A protein and the small-molecule ligand that binds it are described below.
Small molecule (SMILES): COCCCNc1nc(C(C)(C)C)ncc1C(=O)N(CC(C)C)[C@@H]1CNC[C@H](C(=O)N2CCOCC2)C1

Sequence of chain 1.B:
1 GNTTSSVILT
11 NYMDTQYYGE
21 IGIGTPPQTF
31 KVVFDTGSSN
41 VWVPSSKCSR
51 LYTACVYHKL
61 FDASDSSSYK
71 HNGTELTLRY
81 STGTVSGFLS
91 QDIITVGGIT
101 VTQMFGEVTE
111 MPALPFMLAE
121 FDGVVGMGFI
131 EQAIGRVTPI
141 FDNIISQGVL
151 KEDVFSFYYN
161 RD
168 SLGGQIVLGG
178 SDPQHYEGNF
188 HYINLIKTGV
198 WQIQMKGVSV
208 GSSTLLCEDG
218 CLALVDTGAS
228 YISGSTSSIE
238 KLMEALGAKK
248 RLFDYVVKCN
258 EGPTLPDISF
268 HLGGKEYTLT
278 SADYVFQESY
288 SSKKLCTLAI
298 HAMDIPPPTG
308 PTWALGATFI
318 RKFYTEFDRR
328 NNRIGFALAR

Binding-site contacts:
Ligand atom N30 contacts residue SER81 of chain 1.B at 3.6 Å (h-bond).
Ligand atom O14 contacts residue GLY225 of chain 1.B at 3.2 Å (h-bond).
Ligand atom O14 contacts residue ALA226 of chain 1.B at 3.6 Å.
Ligand atom C5 contacts residue GLY225 of chain 1.B at 3.3 Å.
Ligand atom O29 contacts residue SER81 of chain 1.B at 2.8 Å (h-bond).
Ligand atom O33 contacts residue ILE302 of chain 1.B at 3.5 Å.
Ligand atom C31 contacts residue LEU221 of chain 1.B at 3.7 Å (hydrophobic).
Ligand atom C4 contacts residue GLY225 of chain 1.B at 3.5 Å.
Ligand atom C24 contacts residue ASP223 of chain 1.B at 3.3 Å.
Ligand atom O33 contacts residue THR306 of chain 1.B at 3.5 Å.
Ligand atom N23 contacts residue ASP223 of chain 1.B at 2.6 Å (salt-bridge).
Ligand atom C1 contacts residue THR224 of chain 1.B at 2.9 Å.
Ligand atom C5 contacts residue PHE121 of chain 1.B at 3.6 Å (hydrophobic).
Ligand atom C13 contacts residue GLY225 of chain 1.B at 3.4 Å.
Ligand atom C4 contacts residue THR15 of chain 1.B at 3.3 Å.
Ligand atom C22 contacts residue ASP35 of chain 1.B at 3.1 Å.
Ligand atom O2 contacts residue THR15 of chain 1.B at 3.7 Å.
Ligand atom N6 contacts residue GLY225 of chain 1.B at 2.8 Å (h-bond).
Ligand atom N10 contacts residue THR82 of chain 1.B at 3.6 Å.
Ligand atom C22 contacts residue ASP223 of chain 1.B at 3.6 Å.
Ligand atom C1 contacts residue TYR159 of chain 1.B at 3.6 Å (hydrophobic).
Ligand atom N15 contacts residue GLY225 of chain 1.B at 3.7 Å.
Ligand atom C25 contacts residue ASP223 of chain 1.B at 3.6 Å.
Ligand atom C4 contacts residue GLN16 of chain 1.B at 3.7 Å.
Ligand atom C32 contacts residue LEU221 of chain 1.B at 3.4 Å (hydrophobic).
Ligand atom C3 contacts residue GLY225 of chain 1.B at 3.2 Å.
Ligand atom C22 contacts residue GLY225 of chain 1.B at 3.5 Å.
Ligand atom C18 contacts residue VAL124 of chain 1.B at 3.6 Å (hydrophobic).
Ligand atom C37 contacts residue LEU118 of chain 1.B at 3.6 Å (hydrophobic).
Ligand atom C28 contacts residue SER81 of chain 1.B at 3.2 Å.
Ligand atom C31 contacts residue GLY37 of chain 1.B at 3.6 Å.
Ligand atom O29 contacts residue TYR80 of chain 1.B at 3.3 Å.
Ligand atom O2 contacts residue GLN16 of chain 1.B at 3.4 Å.
Ligand atom C11 contacts residue THR82 of chain 1.B at 3.4 Å.
Ligand atom O2 contacts residue TYR17 of chain 1.B at 3.0 Å (h-bond).
Ligand atom C24 contacts residue ASP35 of chain 1.B at 3.5 Å.
Ligand atom N23 contacts residue ASP35 of chain 1.B at 2.7 Å (salt-bridge).
Ligand atom C38 contacts residue GLN16 of chain 1.B at 3.6 Å.
Ligand atom C24 contacts residue GLY37 of chain 1.B at 3.4 Å.
Ligand atom C39 contacts residue PRO115 of chain 1.B at 3.5 Å (hydrophobic).